Sequence of chain 2.A:
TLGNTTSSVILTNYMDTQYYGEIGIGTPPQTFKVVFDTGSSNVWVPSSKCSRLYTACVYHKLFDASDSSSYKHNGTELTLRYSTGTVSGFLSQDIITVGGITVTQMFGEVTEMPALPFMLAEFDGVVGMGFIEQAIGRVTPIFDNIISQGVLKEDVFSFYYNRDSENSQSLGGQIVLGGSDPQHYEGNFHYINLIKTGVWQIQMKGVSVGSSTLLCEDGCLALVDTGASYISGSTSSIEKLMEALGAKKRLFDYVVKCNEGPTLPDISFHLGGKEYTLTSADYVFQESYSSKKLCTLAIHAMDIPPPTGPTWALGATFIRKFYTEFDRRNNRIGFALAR

Binding-site contacts:
Ligand atom C1 contacts residue THR77 of chain 2.A at 4.0 Å.
Ligand atom C3 contacts residue ASN75 of chain 2.A at 3.8 Å.
Ligand atom C1 contacts residue ASN75 of chain 2.A at 1.4 Å.
Ligand atom C7 contacts residue ASN75 of chain 2.A at 3.5 Å.
Ligand atom N2 contacts residue ASN75 of chain 2.A at 3.0 Å (h-bond).
Ligand atom C2 contacts residue ASN75 of chain 2.A at 2.4 Å.
Ligand atom O7 contacts residue ASN75 of chain 2.A at 3.4 Å (h-bond).
Ligand atom O5 contacts residue ASN75 of chain 2.A at 2.3 Å (h-bond).
Ligand atom C8 contacts residue ASN75 of chain 2.A at 3.3 Å.
Ligand atom N2 contacts residue THR77 of chain 2.A at 4.2 Å.
Ligand atom C4 contacts residue ASN75 of chain 2.A at 4.2 Å.
Ligand atom C5 contacts residue ASN75 of chain 2.A at 3.6 Å.
Ligand atom O7 contacts residue HIS74 of chain 2.A at 4.0 Å.
Ligand atom O5 contacts residue MET107 of chain 2.A at 4.2 Å.

The protein below binds the small molecule below.
Small molecule (SMILES): CC(=O)N[C@@H]1[C@@H](O)[C@H](O)[C@@H](CO)O[C@H]1O